Binding-site contacts:
Ligand atom C5 contacts residue THR1100 of chain 1.A at 4.5 Å.
Ligand atom O3 contacts residue THR1100 of chain 1.A at 4.2 Å.
Ligand atom C2 contacts residue THR1100 of chain 1.A at 3.7 Å.
Ligand atom C1 contacts residue THR1100 of chain 1.A at 3.7 Å.
Ligand atom O5 contacts residue PHE1103 of chain 1.A at 3.8 Å.
Ligand atom N2 contacts residue ASN1098 of chain 1.A at 2.8 Å (h-bond).
Ligand atom N2 contacts residue THR1100 of chain 1.A at 3.5 Å (h-bond).
Ligand atom C2 contacts residue ASN1098 of chain 1.A at 2.5 Å.
Ligand atom O7 contacts residue HIS1101 of chain 1.A at 3.7 Å.
Ligand atom C5 contacts residue HIS1101 of chain 1.A at 4.0 Å.
Ligand atom C4 contacts residue THR1100 of chain 1.A at 4.4 Å.
Ligand atom C5 contacts residue ASN1098 of chain 1.A at 3.7 Å.
Ligand atom O7 contacts residue ASN1098 of chain 1.A at 2.8 Å (h-bond).
Ligand atom C8 contacts residue THR1100 of chain 1.A at 4.2 Å.
Ligand atom C7 contacts residue HIS1101 of chain 1.A at 3.9 Å.
Ligand atom C4 contacts residue ASN1098 of chain 1.A at 4.2 Å.
Ligand atom C8 contacts residue ASN1098 of chain 1.A at 3.8 Å.
Ligand atom O4 contacts residue HIS1101 of chain 1.A at 3.6 Å.
Ligand atom O5 contacts residue ASN1098 of chain 1.A at 2.4 Å (h-bond).
Ligand atom C6 contacts residue PHE1103 of chain 1.A at 3.5 Å (hydrophobic).
Ligand atom C5 contacts residue PHE1103 of chain 1.A at 3.8 Å (hydrophobic).
Ligand atom C8 contacts residue HIS1101 of chain 1.A at 4.1 Å.
Ligand atom C3 contacts residue THR1100 of chain 1.A at 3.4 Å.
Ligand atom C3 contacts residue ASN1098 of chain 1.A at 3.8 Å.
Ligand atom C1 contacts residue ASN1098 of chain 1.A at 1.4 Å.
Ligand atom C4 contacts residue HIS1101 of chain 1.A at 4.0 Å.
Ligand atom N2 contacts residue HIS1101 of chain 1.A at 4.5 Å.
Ligand atom C3 contacts residue HIS1101 of chain 1.A at 3.8 Å.
Ligand atom C7 contacts residue ASN1098 of chain 1.A at 3.0 Å.

This small molecule binds to this protein.
Small molecule (SMILES): CC(=O)N[C@H]1[C@H](O[C@H]2[C@H](O)[C@@H](NC(C)=O)CO[C@@H]2CO)O[C@H](CO)[C@@H](O)[C@@H]1O

Sequence of chain 1.A:
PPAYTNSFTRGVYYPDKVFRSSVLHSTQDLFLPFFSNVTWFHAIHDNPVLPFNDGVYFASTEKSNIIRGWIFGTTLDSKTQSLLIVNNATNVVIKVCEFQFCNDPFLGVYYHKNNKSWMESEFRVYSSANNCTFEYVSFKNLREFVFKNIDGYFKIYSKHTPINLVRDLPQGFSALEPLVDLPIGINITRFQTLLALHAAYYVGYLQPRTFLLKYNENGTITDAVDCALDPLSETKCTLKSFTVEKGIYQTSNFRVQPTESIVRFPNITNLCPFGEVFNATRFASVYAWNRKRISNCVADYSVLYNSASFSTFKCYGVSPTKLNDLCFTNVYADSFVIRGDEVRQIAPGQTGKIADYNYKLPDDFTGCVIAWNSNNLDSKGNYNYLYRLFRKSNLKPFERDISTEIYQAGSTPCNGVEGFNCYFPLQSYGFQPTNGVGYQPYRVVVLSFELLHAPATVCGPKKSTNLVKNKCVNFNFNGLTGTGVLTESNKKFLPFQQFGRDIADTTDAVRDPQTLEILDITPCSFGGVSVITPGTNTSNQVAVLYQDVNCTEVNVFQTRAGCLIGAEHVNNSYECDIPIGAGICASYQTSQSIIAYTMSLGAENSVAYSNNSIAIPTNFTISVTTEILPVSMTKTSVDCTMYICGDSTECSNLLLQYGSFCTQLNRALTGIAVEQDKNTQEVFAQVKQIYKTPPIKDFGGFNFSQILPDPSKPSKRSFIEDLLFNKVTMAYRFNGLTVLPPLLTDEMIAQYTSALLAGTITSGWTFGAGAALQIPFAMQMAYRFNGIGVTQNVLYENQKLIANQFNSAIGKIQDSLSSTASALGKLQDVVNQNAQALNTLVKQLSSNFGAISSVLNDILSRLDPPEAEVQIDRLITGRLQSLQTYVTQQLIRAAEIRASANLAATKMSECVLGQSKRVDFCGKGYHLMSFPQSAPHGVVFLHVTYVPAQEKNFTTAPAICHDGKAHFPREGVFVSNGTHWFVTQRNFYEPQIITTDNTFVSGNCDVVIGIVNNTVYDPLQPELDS